A protein and the small-molecule ligand that binds it are described below.
Small molecule (SMILES): CC(=O)N[C@H]1[C@H](O[C@H]2[C@H](O)[C@@H](NC(C)=O)CO[C@@H]2CO)O[C@H](CO)[C@@H](O[C@@H]2O[C@H](CO[C@H]3O[C@H](CO)[C@@H](O)[C@H](O)[C@@H]3O)[C@@H](O)[C@H](O[C@H]3O[C@H](CO)[C@@H](O)[C@H](O)[C@@H]3O)[C@@H]2O)[C@@H]1O

Binding-site contacts:
Ligand atom C2 contacts residue GLN699 of chain 2.A at 3.7 Å.
Ligand atom C6 contacts residue GLU235 of chain 1.A at 3.9 Å.
Ligand atom C5 contacts residue ASN597 of chain 2.A at 3.6 Å.
Ligand atom N2 contacts residue GLN699 of chain 2.A at 3.5 Å (h-bond).
Ligand atom C8 contacts residue TYR236 of chain 1.A at 3.7 Å (hydrophobic).
Ligand atom O3 contacts residue GLU235 of chain 1.A at 3.1 Å (salt-bridge).
Ligand atom O3 contacts residue ARG313 of chain 1.A at 3.0 Å (salt-bridge).
Ligand atom O4 contacts residue ARG313 of chain 1.A at 3.8 Å.
Ligand atom O2 contacts residue ARG313 of chain 1.A at 3.5 Å (salt-bridge).
Ligand atom O2 contacts residue GLU235 of chain 1.A at 2.6 Å (salt-bridge).
Ligand atom C6 contacts residue LEU69 of chain 1.A at 3.2 Å (hydrophobic).
Ligand atom O5 contacts residue HIS71 of chain 1.A at 3.5 Å.
Ligand atom C2 contacts residue ASN597 of chain 2.A at 2.4 Å.
Ligand atom C7 contacts residue SER593 of chain 2.A at 3.9 Å.
Ligand atom O4 contacts residue GLU235 of chain 1.A at 3.0 Å (salt-bridge).
Ligand atom N2 contacts residue SER593 of chain 2.A at 2.9 Å (h-bond).
Ligand atom O2 contacts residue HIS71 of chain 1.A at 3.0 Å (h-bond).
Ligand atom C1 contacts residue SER593 of chain 2.A at 3.6 Å.
Ligand atom N2 contacts residue ASN597 of chain 2.A at 2.9 Å (h-bond).
Ligand atom C8 contacts residue SER590 of chain 2.A at 3.4 Å.
Ligand atom C4 contacts residue GLU235 of chain 1.A at 3.6 Å.
Ligand atom C3 contacts residue GLU235 of chain 1.A at 3.9 Å.
Ligand atom C3 contacts residue ARG313 of chain 1.A at 3.7 Å.
Ligand atom O6 contacts residue LEU69 of chain 1.A at 3.5 Å.
Ligand atom C2 contacts residue SER593 of chain 2.A at 3.7 Å.
Ligand atom C7 contacts residue GLN699 of chain 2.A at 3.4 Å.
Ligand atom C1 contacts residue ASN597 of chain 2.A at 1.4 Å.
Ligand atom O7 contacts residue GLN699 of chain 2.A at 3.4 Å.
Ligand atom C2 contacts residue ARG313 of chain 1.A at 3.7 Å.
Ligand atom C3 contacts residue GLU235 of chain 1.A at 3.4 Å.
Ligand atom O5 contacts residue ASN597 of chain 2.A at 2.3 Å (h-bond).
Ligand atom C1 contacts residue GLN699 of chain 2.A at 3.8 Å.
Ligand atom C3 contacts residue ARG313 of chain 1.A at 3.7 Å.
Ligand atom C2 contacts residue GLU235 of chain 1.A at 3.4 Å.
Ligand atom C8 contacts residue ALA594 of chain 2.A at 3.7 Å (hydrophobic).
Ligand atom C7 contacts residue ASN597 of chain 2.A at 3.8 Å.
Ligand atom C3 contacts residue ASN597 of chain 2.A at 3.7 Å.
Ligand atom C8 contacts residue SER593 of chain 2.A at 3.9 Å.
Ligand atom C4 contacts residue ARG313 of chain 1.A at 3.5 Å.
Ligand atom C5 contacts residue GLU235 of chain 1.A at 3.5 Å.

Sequence of chain 2.A:
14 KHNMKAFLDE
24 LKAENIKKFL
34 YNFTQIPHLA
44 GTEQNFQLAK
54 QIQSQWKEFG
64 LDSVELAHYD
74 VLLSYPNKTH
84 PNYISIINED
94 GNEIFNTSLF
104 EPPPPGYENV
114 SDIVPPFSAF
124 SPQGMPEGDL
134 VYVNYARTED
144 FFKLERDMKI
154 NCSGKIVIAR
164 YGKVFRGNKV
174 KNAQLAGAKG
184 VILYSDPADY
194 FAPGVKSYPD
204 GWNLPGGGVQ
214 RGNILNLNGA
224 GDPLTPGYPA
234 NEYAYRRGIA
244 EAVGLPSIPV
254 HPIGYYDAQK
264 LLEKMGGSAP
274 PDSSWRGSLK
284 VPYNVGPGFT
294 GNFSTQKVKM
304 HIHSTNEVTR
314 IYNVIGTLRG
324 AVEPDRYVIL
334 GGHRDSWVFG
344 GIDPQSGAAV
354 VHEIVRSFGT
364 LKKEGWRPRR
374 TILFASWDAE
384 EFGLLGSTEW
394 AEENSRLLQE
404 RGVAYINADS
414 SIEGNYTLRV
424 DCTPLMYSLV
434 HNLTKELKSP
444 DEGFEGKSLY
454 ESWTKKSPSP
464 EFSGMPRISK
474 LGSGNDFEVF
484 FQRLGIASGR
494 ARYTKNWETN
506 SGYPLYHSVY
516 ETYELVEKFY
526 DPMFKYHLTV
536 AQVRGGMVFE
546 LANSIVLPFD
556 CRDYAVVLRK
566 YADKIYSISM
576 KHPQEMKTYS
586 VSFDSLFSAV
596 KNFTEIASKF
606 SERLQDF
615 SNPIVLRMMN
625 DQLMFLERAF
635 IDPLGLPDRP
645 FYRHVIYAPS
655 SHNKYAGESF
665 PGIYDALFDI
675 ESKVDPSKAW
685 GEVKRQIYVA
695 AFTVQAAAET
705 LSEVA

Sequence of chain 1.A:
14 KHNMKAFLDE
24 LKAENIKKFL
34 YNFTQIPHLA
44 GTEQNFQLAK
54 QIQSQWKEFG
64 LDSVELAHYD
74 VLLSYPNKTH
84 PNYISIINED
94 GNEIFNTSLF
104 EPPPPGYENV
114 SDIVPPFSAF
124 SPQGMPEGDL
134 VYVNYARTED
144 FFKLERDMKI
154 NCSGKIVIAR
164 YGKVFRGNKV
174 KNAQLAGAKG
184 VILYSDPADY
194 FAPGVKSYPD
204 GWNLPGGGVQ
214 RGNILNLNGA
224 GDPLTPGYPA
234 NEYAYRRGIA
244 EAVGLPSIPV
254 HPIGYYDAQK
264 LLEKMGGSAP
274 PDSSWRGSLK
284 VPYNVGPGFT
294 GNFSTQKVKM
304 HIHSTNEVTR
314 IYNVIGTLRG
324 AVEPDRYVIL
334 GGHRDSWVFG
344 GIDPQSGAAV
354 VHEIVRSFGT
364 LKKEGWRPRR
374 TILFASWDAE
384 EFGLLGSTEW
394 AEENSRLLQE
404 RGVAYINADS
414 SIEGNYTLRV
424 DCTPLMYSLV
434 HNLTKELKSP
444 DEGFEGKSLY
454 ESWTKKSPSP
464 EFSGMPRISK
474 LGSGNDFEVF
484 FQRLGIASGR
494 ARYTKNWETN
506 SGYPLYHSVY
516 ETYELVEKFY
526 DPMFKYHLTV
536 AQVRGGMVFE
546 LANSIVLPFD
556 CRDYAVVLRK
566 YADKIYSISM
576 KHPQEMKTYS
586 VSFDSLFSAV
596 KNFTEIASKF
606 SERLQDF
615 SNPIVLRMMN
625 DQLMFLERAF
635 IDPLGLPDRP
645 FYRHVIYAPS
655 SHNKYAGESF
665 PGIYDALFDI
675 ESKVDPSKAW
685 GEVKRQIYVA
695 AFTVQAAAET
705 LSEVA